Binding-site contacts:
Ligand atom F20 contacts residue VAL90 of chain 1.B at 2.9 Å.
Ligand atom C25 contacts residue LEU48 of chain 1.B at 3.6 Å (hydrophobic).
Ligand atom F19 contacts residue LEU93 of chain 1.B at 3.1 Å.
Ligand atom C24 contacts residue PHE235 of chain 1.B at 4.0 Å (hydrophobic).
Ligand atom C17 contacts residue VAL90 of chain 1.B at 4.0 Å (hydrophobic).
Ligand atom N14 contacts residue ARG96 of chain 1.B at 3.5 Å (salt-bridge).
Ligand atom F20 contacts residue MET89 of chain 1.B at 3.0 Å.
Ligand atom C21 contacts residue ASN49 of chain 1.B at 3.0 Å.
Ligand atom C2 contacts residue ASN49 of chain 1.B at 3.2 Å.
Ligand atom F6 contacts residue TYR220 of chain 1.B at 3.3 Å.
Ligand atom C1 contacts residue ASN49 of chain 1.B at 3.9 Å.
Ligand atom C24 contacts residue THR224 of chain 1.B at 3.5 Å.
Ligand atom C1 contacts residue MET86 of chain 1.B at 3.7 Å (hydrophobic).
Ligand atom N14 contacts residue LEU51 of chain 1.B at 3.8 Å.
Ligand atom F18 contacts residue VAL90 of chain 1.B at 3.9 Å.
Ligand atom C1 contacts residue MET239 of chain 1.B at 3.4 Å (hydrophobic).
Ligand atom C25 contacts residue LEU45 of chain 1.B at 3.6 Å (hydrophobic).
Ligand atom F19 contacts residue PHE108 of chain 1.B at 3.5 Å.
Ligand atom F7 contacts residue LEU127 of chain 1.B at 3.9 Å.
Ligand atom O22 contacts residue PHE235 of chain 1.B at 3.4 Å.
Ligand atom C1 contacts residue TRP85 of chain 1.B at 3.7 Å (hydrophobic).
Ligand atom C12 contacts residue MET89 of chain 1.B at 4.0 Å (hydrophobic).
Ligand atom C5 contacts residue LEU127 of chain 1.B at 3.9 Å (hydrophobic).
Ligand atom C11 contacts residue LEU48 of chain 1.B at 3.2 Å (hydrophobic).
Ligand atom C11 contacts residue MET89 of chain 1.B at 4.0 Å (hydrophobic).
Ligand atom O22 contacts residue CYS221 of chain 1.B at 3.3 Å (h-bond).
Ligand atom C10 contacts residue LEU48 of chain 1.B at 3.3 Å (hydrophobic).
Ligand atom N23 contacts residue ASN49 of chain 1.B at 3.2 Å (h-bond).
Ligand atom O22 contacts residue ASN49 of chain 1.B at 3.5 Å (h-bond).
Ligand atom F19 contacts residue MET131 of chain 1.B at 3.9 Å.
Ligand atom C1 contacts residue CYS221 of chain 1.B at 4.0 Å (hydrophobic).
Ligand atom F7 contacts residue LEU217 of chain 1.B at 3.2 Å.
Ligand atom C4 contacts residue MET86 of chain 1.B at 3.7 Å (hydrophobic).
Ligand atom F8 contacts residue LEU127 of chain 1.B at 3.4 Å.
Ligand atom F7 contacts residue TYR220 of chain 1.B at 3.8 Å.
Ligand atom C13 contacts residue PHE108 of chain 1.B at 4.1 Å (hydrophobic).
Ligand atom C25 contacts residue ASN49 of chain 1.B at 3.4 Å.
Ligand atom F18 contacts residue LEU217 of chain 1.B at 3.5 Å.
Ligand atom F6 contacts residue LEU127 of chain 1.B at 3.8 Å.
Ligand atom F18 contacts residue MET131 of chain 1.B at 3.8 Å.

Sequence of chain 1.B:
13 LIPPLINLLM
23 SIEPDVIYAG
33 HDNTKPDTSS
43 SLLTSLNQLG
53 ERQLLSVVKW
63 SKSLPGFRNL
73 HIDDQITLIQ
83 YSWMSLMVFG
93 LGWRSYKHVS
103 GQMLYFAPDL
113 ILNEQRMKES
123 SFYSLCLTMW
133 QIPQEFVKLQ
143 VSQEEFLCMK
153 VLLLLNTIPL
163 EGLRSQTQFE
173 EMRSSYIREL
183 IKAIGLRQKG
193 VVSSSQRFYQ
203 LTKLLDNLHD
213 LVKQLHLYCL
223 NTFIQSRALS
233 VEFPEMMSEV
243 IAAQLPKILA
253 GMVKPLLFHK

The small molecule below binds the protein below.
Small molecule (SMILES): C[C@@H](C(=O)N(C)C)N(CC(F)(F)F)c1ccc(C#N)c(C(F)(F)F)c1